Sequence of chain 1.A:
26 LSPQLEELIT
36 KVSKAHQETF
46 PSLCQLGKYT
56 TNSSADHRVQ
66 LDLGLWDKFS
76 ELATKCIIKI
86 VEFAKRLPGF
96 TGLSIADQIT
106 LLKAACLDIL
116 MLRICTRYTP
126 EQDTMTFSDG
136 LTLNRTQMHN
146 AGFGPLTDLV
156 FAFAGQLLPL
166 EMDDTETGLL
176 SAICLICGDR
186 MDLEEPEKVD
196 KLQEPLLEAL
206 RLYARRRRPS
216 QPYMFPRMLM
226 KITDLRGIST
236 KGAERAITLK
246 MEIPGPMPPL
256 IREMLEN

Binding-site contacts:
Ligand atom C4 contacts residue ILE256 of chain 1.A at 3.6 Å (hydrophobic).
Ligand atom O1 contacts residue LEU77 of chain 1.A at 4.0 Å.
Ligand atom O2 contacts residue ARG122 of chain 1.A at 3.0 Å (salt-bridge).
Ligand atom C2 contacts residue ALA241 of chain 1.A at 3.9 Å (hydrophobic).
Ligand atom C11 contacts residue LEU115 of chain 1.A at 3.9 Å (hydrophobic).
Ligand atom C10 contacts residue LEU115 of chain 1.A at 3.6 Å (hydrophobic).
Ligand atom C15 contacts residue SER133 of chain 1.A at 3.4 Å.
Ligand atom C3 contacts residue LEU244 of chain 1.A at 3.7 Å (hydrophobic).
Ligand atom C6 contacts residue PHE74 of chain 1.A at 4.1 Å (hydrophobic).
Ligand atom C7 contacts residue LEU112 of chain 1.A at 3.9 Å (hydrophobic).
Ligand atom C17 contacts residue PHE74 of chain 1.A at 4.1 Å (hydrophobic).
Ligand atom C9 contacts residue PHE148 of chain 1.A at 3.7 Å (hydrophobic).
Ligand atom O2 contacts residue PHE45 of chain 1.A at 3.8 Å.
Ligand atom C19 contacts residue MET116 of chain 1.A at 3.4 Å (hydrophobic).
Ligand atom C3 contacts residue TRP71 of chain 1.A at 4.1 Å (hydrophobic).
Ligand atom C19 contacts residue PHE148 of chain 1.A at 3.5 Å (hydrophobic).
Ligand atom O2 contacts residue SER133 of chain 1.A at 2.9 Å (h-bond).
Ligand atom C16 contacts residue GLY237 of chain 1.A at 3.3 Å.
Ligand atom C12 contacts residue LEU115 of chain 1.A at 3.8 Å (hydrophobic).
Ligand atom C14 contacts residue ILE119 of chain 1.A at 3.9 Å (hydrophobic).
Ligand atom C8 contacts residue PHE148 of chain 1.A at 4.0 Å (hydrophobic).
Ligand atom C12 contacts residue ILE119 of chain 1.A at 3.6 Å (hydrophobic).
Ligand atom C19 contacts residue LEU112 of chain 1.A at 4.0 Å (hydrophobic).
Ligand atom C14 contacts residue PHE132 of chain 1.A at 3.9 Å (hydrophobic).
Ligand atom O2 contacts residue PHE132 of chain 1.A at 3.6 Å.
Ligand atom C15 contacts residue PHE132 of chain 1.A at 3.9 Å (hydrophobic).
Ligand atom C20 contacts residue PHE132 of chain 1.A at 3.8 Å (hydrophobic).
Ligand atom C18 contacts residue ALA78 of chain 1.A at 3.5 Å (hydrophobic).
Ligand atom C3 contacts residue MET252 of chain 1.A at 4.0 Å (hydrophobic).
Ligand atom C7 contacts residue PHE74 of chain 1.A at 4.0 Å (hydrophobic).
Ligand atom C10 contacts residue ILE119 of chain 1.A at 3.4 Å (hydrophobic).
Ligand atom O1 contacts residue SER133 of chain 1.A at 3.2 Å (h-bond).
Ligand atom C20 contacts residue LEU77 of chain 1.A at 3.7 Å (hydrophobic).
Ligand atom C11 contacts residue ILE119 of chain 1.A at 4.0 Å (hydrophobic).
Ligand atom C20 contacts residue ALA78 of chain 1.A at 3.4 Å (hydrophobic).
Ligand atom C2 contacts residue LEU244 of chain 1.A at 4.1 Å (hydrophobic).
Ligand atom C9 contacts residue LEU115 of chain 1.A at 3.9 Å (hydrophobic).
Ligand atom C13 contacts residue PHE132 of chain 1.A at 3.8 Å (hydrophobic).
Ligand atom C8 contacts residue PHE74 of chain 1.A at 3.8 Å (hydrophobic).
Ligand atom O1 contacts residue PHE132 of chain 1.A at 3.6 Å.

This small molecule binds to this protein.
Small molecule (SMILES): CC1=C(/C=C/C(C)=C\C=C\C(C)=C\C(=O)O)C(C)(C)CCC1